A small-molecule ligand and the protein it binds are described below.
Small molecule (SMILES): CC(=O)N[C@@H]1[C@@H](O)[C@H](O)[C@@H](CO)O[C@H]1O

Binding-site contacts:
Ligand atom C5 contacts residue ILE442 of chain 1.D at 4.5 Å (hydrophobic).
Ligand atom C1 contacts residue ASN444 of chain 1.D at 1.4 Å.
Ligand atom C3 contacts residue ASN444 of chain 1.D at 3.8 Å.
Ligand atom C5 contacts residue ASN444 of chain 1.D at 3.7 Å.
Ligand atom O6 contacts residue ASN443 of chain 1.D at 4.2 Å.
Ligand atom O5 contacts residue ASN444 of chain 1.D at 2.4 Å (h-bond).
Ligand atom C7 contacts residue ASN444 of chain 1.D at 3.7 Å.
Ligand atom O5 contacts residue ILE442 of chain 1.D at 4.3 Å.
Ligand atom C2 contacts residue ASN444 of chain 1.D at 2.5 Å.
Ligand atom O6 contacts residue LYS441 of chain 1.D at 4.5 Å.
Ligand atom O6 contacts residue ILE442 of chain 1.D at 2.4 Å (h-bond).
Ligand atom N2 contacts residue ASN444 of chain 1.D at 2.9 Å (h-bond).
Ligand atom C6 contacts residue ILE442 of chain 1.D at 3.8 Å (hydrophobic).
Ligand atom O7 contacts residue ASN444 of chain 1.D at 3.6 Å.
Ligand atom C4 contacts residue ASN444 of chain 1.D at 4.3 Å.

Sequence of chain 1.D:
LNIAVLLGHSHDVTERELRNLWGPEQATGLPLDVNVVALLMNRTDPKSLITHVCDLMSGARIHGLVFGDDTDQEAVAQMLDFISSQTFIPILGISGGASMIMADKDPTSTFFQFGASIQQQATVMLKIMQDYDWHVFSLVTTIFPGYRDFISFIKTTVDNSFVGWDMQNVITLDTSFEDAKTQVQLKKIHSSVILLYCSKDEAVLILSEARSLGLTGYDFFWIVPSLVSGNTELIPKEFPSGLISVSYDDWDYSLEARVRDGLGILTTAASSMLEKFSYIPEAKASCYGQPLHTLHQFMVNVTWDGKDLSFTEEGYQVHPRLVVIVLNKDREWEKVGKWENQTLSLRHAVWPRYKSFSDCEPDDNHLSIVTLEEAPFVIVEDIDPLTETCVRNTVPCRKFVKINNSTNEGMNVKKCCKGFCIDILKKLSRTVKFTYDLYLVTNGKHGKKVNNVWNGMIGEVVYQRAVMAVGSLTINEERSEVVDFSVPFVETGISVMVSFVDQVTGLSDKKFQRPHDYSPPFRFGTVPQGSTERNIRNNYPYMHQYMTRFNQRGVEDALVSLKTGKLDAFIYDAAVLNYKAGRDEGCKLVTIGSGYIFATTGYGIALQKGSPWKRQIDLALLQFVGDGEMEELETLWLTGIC